Binding-site contacts:
Ligand atom C3 contacts residue LEU267 of chain 1.A at 3.5 Å (hydrophobic).
Ligand atom O3 contacts residue LYS84 of chain 2.A at 2.9 Å (salt-bridge).
Ligand atom C5 contacts residue LEU267 of chain 1.A at 3.5 Å (hydrophobic).
Ligand atom O3 contacts residue ARG105 of chain 1.A at 3.4 Å (salt-bridge).
Ligand atom O1P contacts residue SER80 of chain 2.A at 3.1 Å (h-bond).
Ligand atom O2P contacts residue ARG54 of chain 1.A at 2.9 Å (salt-bridge).
Ligand atom C4 contacts residue HIS134 of chain 1.A at 3.7 Å.
Ligand atom O5 contacts residue ARG229 of chain 1.A at 2.9 Å (salt-bridge).
Ligand atom O2P contacts residue THR53 of chain 1.A at 2.8 Å (h-bond).
Ligand atom O4 contacts residue LYS84 of chain 2.A at 2.9 Å (salt-bridge).
Ligand atom O4 contacts residue ARG229 of chain 1.A at 3.1 Å (salt-bridge).
Ligand atom O3 contacts residue ARG167 of chain 1.A at 3.0 Å (salt-bridge).
Ligand atom O3P contacts residue THR55 of chain 1.A at 2.7 Å (h-bond).
Ligand atom N2 contacts residue LEU267 of chain 1.A at 2.8 Å (h-bond).
Ligand atom O2P contacts residue SER80 of chain 2.A at 2.9 Å (h-bond).
Ligand atom O3P contacts residue ARG54 of chain 1.A at 3.5 Å (salt-bridge).
Ligand atom P contacts residue THR53 of chain 1.A at 3.7 Å.
Ligand atom C5 contacts residue GLN231 of chain 1.A at 3.6 Å.
Ligand atom C4 contacts residue ARG167 of chain 1.A at 3.5 Å.
Ligand atom O3P contacts residue SER52 of chain 1.A at 2.7 Å (h-bond).
Ligand atom O1 contacts residue ARG105 of chain 1.A at 2.8 Å (salt-bridge).
Ligand atom C1P contacts residue LEU267 of chain 1.A at 3.3 Å (hydrophobic).
Ligand atom O5 contacts residue GLN231 of chain 1.A at 3.0 Å (h-bond).
Ligand atom C2 contacts residue LEU267 of chain 1.A at 3.7 Å (hydrophobic).
Ligand atom O3P contacts residue THR53 of chain 1.A at 3.6 Å.
Ligand atom C3 contacts residue THR168 of chain 1.A at 3.6 Å.
Ligand atom O3P contacts residue ARG105 of chain 1.A at 3.3 Å (salt-bridge).
Ligand atom O1P contacts residue ARG105 of chain 1.A at 2.8 Å (salt-bridge).
Ligand atom O2 contacts residue ARG167 of chain 1.A at 2.7 Å (salt-bridge).
Ligand atom O1 contacts residue THR55 of chain 1.A at 2.9 Å (h-bond).
Ligand atom C1 contacts residue LEU267 of chain 1.A at 3.5 Å (hydrophobic).
Ligand atom O1P contacts residue LYS84 of chain 2.A at 2.7 Å (salt-bridge).
Ligand atom C1P contacts residue ARG54 of chain 1.A at 3.4 Å.
Ligand atom P contacts residue ARG105 of chain 1.A at 3.6 Å.
Ligand atom P contacts residue SER80 of chain 2.A at 3.6 Å.
Ligand atom C2 contacts residue THR168 of chain 1.A at 3.7 Å.
Ligand atom O2 contacts residue HIS134 of chain 1.A at 3.5 Å.
Ligand atom C5 contacts residue ARG229 of chain 1.A at 3.7 Å.
Ligand atom O1 contacts residue HIS134 of chain 1.A at 2.8 Å (h-bond).
Ligand atom O1 contacts residue GLN137 of chain 1.A at 3.6 Å.

The protein below binds the small molecule below.
Small molecule (SMILES): O=C(O)C[C@H](NC(=O)CP(=O)(O)O)C(=O)O

Sequence of chain 1.A:
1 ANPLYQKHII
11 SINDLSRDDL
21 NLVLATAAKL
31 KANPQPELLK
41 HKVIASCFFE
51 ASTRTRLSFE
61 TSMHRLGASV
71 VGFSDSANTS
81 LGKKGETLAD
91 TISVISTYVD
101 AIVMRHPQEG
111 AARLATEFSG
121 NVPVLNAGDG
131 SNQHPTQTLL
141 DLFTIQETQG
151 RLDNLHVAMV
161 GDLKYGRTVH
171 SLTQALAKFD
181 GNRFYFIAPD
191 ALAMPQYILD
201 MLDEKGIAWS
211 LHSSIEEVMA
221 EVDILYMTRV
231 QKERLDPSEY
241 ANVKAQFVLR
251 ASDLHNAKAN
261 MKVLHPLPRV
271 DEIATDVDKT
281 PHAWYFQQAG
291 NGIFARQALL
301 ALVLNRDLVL

Sequence of chain 2.A:
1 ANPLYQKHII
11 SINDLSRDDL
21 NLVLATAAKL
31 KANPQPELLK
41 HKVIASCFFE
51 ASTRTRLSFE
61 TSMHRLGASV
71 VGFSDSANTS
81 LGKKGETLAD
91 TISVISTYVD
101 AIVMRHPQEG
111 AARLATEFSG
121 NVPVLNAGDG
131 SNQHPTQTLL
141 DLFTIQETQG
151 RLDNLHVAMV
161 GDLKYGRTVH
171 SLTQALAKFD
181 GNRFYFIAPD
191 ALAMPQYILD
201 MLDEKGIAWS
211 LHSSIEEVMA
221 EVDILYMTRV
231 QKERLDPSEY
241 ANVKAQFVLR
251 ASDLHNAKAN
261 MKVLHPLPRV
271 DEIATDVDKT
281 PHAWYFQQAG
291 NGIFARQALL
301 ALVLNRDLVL